Binding-site contacts:
Ligand atom C4 contacts residue ASN379 of chain 1.A at 4.2 Å.
Ligand atom C1 contacts residue GLN375 of chain 1.A at 4.0 Å.
Ligand atom O5 contacts residue SER381 of chain 1.A at 3.5 Å (h-bond).
Ligand atom C6 contacts residue TYR371 of chain 1.A at 4.2 Å (hydrophobic).
Ligand atom O5 contacts residue GLN375 of chain 1.A at 4.4 Å.
Ligand atom O5 contacts residue ASN379 of chain 1.A at 2.4 Å (h-bond).
Ligand atom C1 contacts residue ILE382 of chain 1.A at 4.1 Å (hydrophobic).
Ligand atom C5 contacts residue ASN379 of chain 1.A at 3.6 Å.
Ligand atom C3 contacts residue ASN379 of chain 1.A at 3.8 Å.
Ligand atom C1 contacts residue ASN379 of chain 1.A at 1.4 Å.
Ligand atom C1 contacts residue SER381 of chain 1.A at 3.6 Å.
Ligand atom C5 contacts residue SER381 of chain 1.A at 3.6 Å.
Ligand atom C2 contacts residue ASN379 of chain 1.A at 2.4 Å.
Ligand atom C6 contacts residue ILE382 of chain 1.A at 3.9 Å (hydrophobic).
Ligand atom O6 contacts residue SER381 of chain 1.A at 3.3 Å (h-bond).
Ligand atom C7 contacts residue GLN375 of chain 1.A at 4.3 Å.
Ligand atom C6 contacts residue SER381 of chain 1.A at 4.1 Å.
Ligand atom O6 contacts residue ILE382 of chain 1.A at 3.7 Å.
Ligand atom O7 contacts residue LYS374 of chain 1.A at 4.0 Å.
Ligand atom N2 contacts residue ASN379 of chain 1.A at 2.9 Å (h-bond).
Ligand atom O7 contacts residue ASN379 of chain 1.A at 3.9 Å.
Ligand atom O5 contacts residue ILE382 of chain 1.A at 3.2 Å.
Ligand atom C5 contacts residue ILE382 of chain 1.A at 4.2 Å (hydrophobic).
Ligand atom C7 contacts residue ASN379 of chain 1.A at 3.5 Å.
Ligand atom C8 contacts residue ASN379 of chain 1.A at 4.5 Å.
Ligand atom C2 contacts residue GLN375 of chain 1.A at 4.2 Å.
Ligand atom O6 contacts residue GLU385 of chain 1.A at 4.1 Å.
Ligand atom O7 contacts residue GLN375 of chain 1.A at 3.5 Å.

This protein binds this small molecule.
Small molecule (SMILES): CC(=O)N[C@@H]1[C@@H](O)[C@H](O)[C@@H](CO)O[C@H]1O

Sequence of chain 1.A:
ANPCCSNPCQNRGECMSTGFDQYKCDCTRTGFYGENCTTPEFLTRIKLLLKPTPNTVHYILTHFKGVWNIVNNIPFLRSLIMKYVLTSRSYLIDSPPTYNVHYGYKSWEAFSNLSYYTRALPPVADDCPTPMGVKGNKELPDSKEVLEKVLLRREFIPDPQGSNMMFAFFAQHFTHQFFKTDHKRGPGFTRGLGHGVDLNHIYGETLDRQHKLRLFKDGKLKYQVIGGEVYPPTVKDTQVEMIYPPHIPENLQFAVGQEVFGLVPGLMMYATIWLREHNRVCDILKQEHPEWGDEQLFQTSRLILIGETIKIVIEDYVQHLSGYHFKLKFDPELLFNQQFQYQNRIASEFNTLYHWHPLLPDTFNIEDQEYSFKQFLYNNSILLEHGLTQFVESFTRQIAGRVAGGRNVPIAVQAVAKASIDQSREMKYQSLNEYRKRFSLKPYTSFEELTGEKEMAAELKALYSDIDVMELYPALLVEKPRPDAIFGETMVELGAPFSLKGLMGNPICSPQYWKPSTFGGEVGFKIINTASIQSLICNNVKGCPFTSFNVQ